Sequence of chain 1.B:
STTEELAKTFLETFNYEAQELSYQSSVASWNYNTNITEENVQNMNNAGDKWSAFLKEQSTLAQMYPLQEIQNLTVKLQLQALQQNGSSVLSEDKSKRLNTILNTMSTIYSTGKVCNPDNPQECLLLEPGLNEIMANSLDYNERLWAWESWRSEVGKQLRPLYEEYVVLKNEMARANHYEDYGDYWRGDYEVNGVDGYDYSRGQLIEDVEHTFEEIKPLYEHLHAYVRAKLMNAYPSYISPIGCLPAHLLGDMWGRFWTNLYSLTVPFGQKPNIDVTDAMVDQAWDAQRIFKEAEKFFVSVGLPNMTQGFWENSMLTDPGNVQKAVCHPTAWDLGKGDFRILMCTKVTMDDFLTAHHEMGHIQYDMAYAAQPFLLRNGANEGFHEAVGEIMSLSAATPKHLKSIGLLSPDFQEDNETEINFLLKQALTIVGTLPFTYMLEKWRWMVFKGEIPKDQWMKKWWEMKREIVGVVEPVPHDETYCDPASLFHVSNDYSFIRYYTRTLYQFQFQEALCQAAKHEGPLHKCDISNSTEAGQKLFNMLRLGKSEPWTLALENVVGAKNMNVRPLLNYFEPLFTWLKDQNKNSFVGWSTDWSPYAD

Binding-site contacts:
Ligand atom O7 contacts residue ASN528 of chain 1.B at 4.2 Å.
Ligand atom C7 contacts residue ASN528 of chain 1.B at 3.2 Å.
Ligand atom C7 contacts residue SER402 of chain 1.B at 3.0 Å.
Ligand atom O3 contacts residue SER402 of chain 1.B at 4.3 Å.
Ligand atom C2 contacts residue ASN528 of chain 1.B at 3.2 Å.
Ligand atom C1 contacts residue ASN528 of chain 1.B at 2.7 Å.
Ligand atom C8 contacts residue SER402 of chain 1.B at 3.1 Å.
Ligand atom C8 contacts residue ASP525 of chain 1.B at 4.4 Å.
Ligand atom O5 contacts residue ASN528 of chain 1.B at 4.0 Å.
Ligand atom C8 contacts residue SER527 of chain 1.B at 4.1 Å.
Ligand atom N2 contacts residue ASN528 of chain 1.B at 2.9 Å (h-bond).
Ligand atom O1 contacts residue ASN528 of chain 1.B at 2.8 Å (h-bond).
Ligand atom O7 contacts residue SER402 of chain 1.B at 3.2 Å (h-bond).
Ligand atom C8 contacts residue ASN528 of chain 1.B at 3.1 Å.
Ligand atom N2 contacts residue SER402 of chain 1.B at 3.5 Å (h-bond).

This protein binds this small molecule.
Small molecule (SMILES): CC(=O)N[C@@H]1[C@@H](O)[C@H](O)[C@@H](CO)O[C@@H]1O